Sequence of chain 1.A:
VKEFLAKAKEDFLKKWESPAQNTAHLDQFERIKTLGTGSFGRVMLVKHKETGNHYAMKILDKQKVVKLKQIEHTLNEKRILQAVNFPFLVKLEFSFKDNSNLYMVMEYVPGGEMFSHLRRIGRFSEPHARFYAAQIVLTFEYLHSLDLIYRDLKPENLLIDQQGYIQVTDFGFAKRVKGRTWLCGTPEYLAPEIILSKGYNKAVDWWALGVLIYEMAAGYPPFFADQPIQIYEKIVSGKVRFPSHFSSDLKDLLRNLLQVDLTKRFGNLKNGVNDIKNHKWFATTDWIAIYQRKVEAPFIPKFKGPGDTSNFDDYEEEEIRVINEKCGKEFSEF

Sequence of chain 1.E:
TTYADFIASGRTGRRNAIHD

Binding-site contacts:
Ligand atom C10 contacts residue ALA91 of chain 1.A at 3.7 Å (hydrophobic).
Ligand atom C5 contacts residue VAL78 of chain 1.A at 3.9 Å (hydrophobic).
Ligand atom C10 contacts residue LEU194 of chain 1.A at 3.5 Å (hydrophobic).
Ligand atom C6 contacts residue LEU194 of chain 1.A at 3.5 Å (hydrophobic).
Ligand atom C11 contacts residue LEU194 of chain 1.A at 3.4 Å (hydrophobic).
Ligand atom C15 contacts residue THR204 of chain 1.A at 3.5 Å.
Ligand atom C13 contacts residue VAL125 of chain 1.A at 4.0 Å (hydrophobic).
Ligand atom N12 contacts residue GLU142 of chain 1.A at 3.0 Å (salt-bridge).
Ligand atom C13 contacts residue ALA91 of chain 1.A at 3.9 Å (hydrophobic).
Ligand atom C13 contacts residue GLU142 of chain 1.A at 3.9 Å.
Ligand atom N9 contacts residue VAL144 of chain 1.A at 3.2 Å (h-bond).
Ligand atom N9 contacts residue LEU194 of chain 1.A at 3.3 Å.
Ligand atom C1 contacts residue ARG14 of chain 1.E at 3.8 Å.
Ligand atom C13 contacts residue THR204 of chain 1.A at 3.6 Å.
Ligand atom C11 contacts residue GLU142 of chain 1.A at 3.9 Å.
Ligand atom N16 contacts residue ASN192 of chain 1.A at 3.9 Å.
Ligand atom N9 contacts residue TYR143 of chain 1.A at 3.8 Å.
Ligand atom N16 contacts residue GLU191 of chain 1.A at 3.6 Å.
Ligand atom C8 contacts residue TYR143 of chain 1.A at 3.9 Å (hydrophobic).
Ligand atom C3 contacts residue PHE348 of chain 1.A at 4.0 Å (hydrophobic).
Ligand atom N7 contacts residue LEU70 of chain 1.A at 4.0 Å.
Ligand atom C2 contacts residue GLU148 of chain 1.A at 3.2 Å.
Ligand atom C8 contacts residue ALA91 of chain 1.A at 4.0 Å (hydrophobic).
Ligand atom C3 contacts residue LEU70 of chain 1.A at 3.5 Å (hydrophobic).
Ligand atom N12 contacts residue ALA91 of chain 1.A at 3.4 Å.
Ligand atom N9 contacts residue ALA91 of chain 1.A at 3.5 Å.
Ligand atom C2 contacts residue ARG14 of chain 1.E at 3.6 Å.
Ligand atom C8 contacts residue LEU194 of chain 1.A at 3.3 Å (hydrophobic).
Ligand atom C11 contacts residue ALA91 of chain 1.A at 3.2 Å (hydrophobic).
Ligand atom C8 contacts residue PHE348 of chain 1.A at 3.4 Å (hydrophobic).
Ligand atom N7 contacts residue PHE348 of chain 1.A at 3.6 Å.
Ligand atom C2 contacts residue GLY71 of chain 1.A at 4.0 Å.
Ligand atom C8 contacts residue VAL144 of chain 1.A at 3.6 Å (hydrophobic).
Ligand atom N12 contacts residue VAL125 of chain 1.A at 4.0 Å.
Ligand atom C2 contacts residue LEU70 of chain 1.A at 3.9 Å (hydrophobic).
Ligand atom C14 contacts residue THR204 of chain 1.A at 3.7 Å.
Ligand atom N16 contacts residue ARG14 of chain 1.E at 3.5 Å (salt-bridge).
Ligand atom N7 contacts residue LEU194 of chain 1.A at 3.4 Å.
Ligand atom N4 contacts residue VAL78 of chain 1.A at 3.7 Å.
Ligand atom C6 contacts residue VAL78 of chain 1.A at 3.8 Å (hydrophobic).

A small-molecule ligand and the protein it binds are described below.
Small molecule (SMILES): Cc1c[nH]c2ncnc(N3CC[C@@H](N)C3)c12